Sequence of chain 1.C:
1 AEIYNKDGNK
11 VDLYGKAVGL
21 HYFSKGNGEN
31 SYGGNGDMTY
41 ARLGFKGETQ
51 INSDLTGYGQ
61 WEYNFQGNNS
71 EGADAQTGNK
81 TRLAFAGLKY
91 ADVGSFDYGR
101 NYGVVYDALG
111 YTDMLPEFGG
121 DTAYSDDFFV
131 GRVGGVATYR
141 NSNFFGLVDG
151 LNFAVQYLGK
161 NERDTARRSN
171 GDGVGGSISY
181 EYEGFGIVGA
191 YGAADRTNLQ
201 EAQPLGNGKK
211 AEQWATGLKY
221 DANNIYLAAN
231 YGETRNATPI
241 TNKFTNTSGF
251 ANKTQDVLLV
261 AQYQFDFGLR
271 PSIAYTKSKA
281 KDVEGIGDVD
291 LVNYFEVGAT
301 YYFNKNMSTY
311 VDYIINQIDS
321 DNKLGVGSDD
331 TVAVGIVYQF

The small molecule below binds the protein below.
Small molecule (SMILES): N[C@H]1[C@H](OC[C@H]2O[C@H](OP(=O)(O)O)[C@H](N)[C@H](O)[C@@H]2O)O[C@H](CO[C@]2(C(=O)O)C[C@@H](O[C@@H]3[C@@H](O)[C@@H](O)[C@@H]([C@H](O)CO)O[C@H]3C(=O)O)[C@@H](O)[C@@H]([C@H](O)CO)O2)[C@@H](OP(=O)(O)O)[C@@H]1O

Binding-site contacts:
Ligand atom O5 contacts residue ASN207 of chain 1.C at 3.6 Å.
Ligand atom O6 contacts residue ASN252 of chain 1.C at 3.6 Å.
Ligand atom C4 contacts residue ASN207 of chain 1.C at 3.7 Å.
Ligand atom O1A contacts residue ASN252 of chain 1.C at 3.5 Å (h-bond).
Ligand atom C3 contacts residue ASN207 of chain 1.C at 3.8 Å.
Ligand atom C1 contacts residue ASN236 of chain 1.C at 3.5 Å.
Ligand atom O3 contacts residue LYS210 of chain 1.C at 4.2 Å.
Ligand atom C1 contacts residue ASN207 of chain 1.C at 3.5 Å.
Ligand atom O4 contacts residue GLU212 of chain 1.C at 3.4 Å (salt-bridge).
Ligand atom C8 contacts residue ASP282 of chain 1.C at 3.6 Å.
Ligand atom O8 contacts residue ASP282 of chain 1.C at 3.7 Å.
Ligand atom O1A contacts residue CA1 of chain 1.P at 2.3 Å.
Ligand atom O1B contacts residue ASN236 of chain 1.C at 2.5 Å (h-bond).
Ligand atom O9 contacts residue LYS253 of chain 1.C at 3.4 Å (salt-bridge).
Ligand atom C2 contacts residue CA1 of chain 1.P at 3.1 Å.
Ligand atom O1B contacts residue GLY208 of chain 1.C at 3.8 Å.
Ligand atom C2 contacts residue ASN207 of chain 1.C at 4.1 Å.
Ligand atom O6 contacts residue CA1 of chain 1.P at 3.1 Å.
Ligand atom C5 contacts residue ARG235 of chain 1.C at 4.2 Å.
Ligand atom O3 contacts residue ARG235 of chain 1.C at 4.2 Å.
Ligand atom C1 contacts residue ASN252 of chain 1.C at 4.2 Å.
Ligand atom O8 contacts residue ASN252 of chain 1.C at 3.9 Å.
Ligand atom O4 contacts residue LYS210 of chain 1.C at 4.1 Å.
Ligand atom C6 contacts residue CA1 of chain 1.P at 4.3 Å.
Ligand atom C4 contacts residue GLU212 of chain 1.C at 3.9 Å.
Ligand atom C3 contacts residue CA1 of chain 1.P at 4.0 Å.
Ligand atom O1A contacts residue ASN236 of chain 1.C at 2.9 Å (h-bond).
Ligand atom C3 contacts residue ARG235 of chain 1.C at 3.6 Å.
Ligand atom C1 contacts residue CA1 of chain 1.P at 2.2 Å.
Ligand atom O1A contacts residue ASN207 of chain 1.C at 4.3 Å.
Ligand atom O8 contacts residue CA1 of chain 1.P at 4.2 Å.
Ligand atom C4 contacts residue ARG235 of chain 1.C at 3.9 Å.
Ligand atom O4 contacts residue ARG235 of chain 1.C at 3.3 Å (salt-bridge).
Ligand atom O1B contacts residue CA1 of chain 1.P at 2.4 Å.
Ligand atom O1B contacts residue ASN207 of chain 1.C at 2.6 Å (h-bond).
Ligand atom O4 contacts residue CA1 of chain 1.P at 3.6 Å.
Ligand atom C4 contacts residue CA1 of chain 1.P at 4.2 Å.
Ligand atom N2 contacts residue GLU212 of chain 1.C at 3.3 Å (salt-bridge).
Ligand atom O4 contacts residue ASN207 of chain 1.C at 2.5 Å (h-bond).
Ligand atom O4 contacts residue GLY208 of chain 1.C at 4.1 Å.